This protein binds this small molecule.
Small molecule (SMILES): Nc1ncnc2[nH]cnc12

Sequence of chain 1.A:
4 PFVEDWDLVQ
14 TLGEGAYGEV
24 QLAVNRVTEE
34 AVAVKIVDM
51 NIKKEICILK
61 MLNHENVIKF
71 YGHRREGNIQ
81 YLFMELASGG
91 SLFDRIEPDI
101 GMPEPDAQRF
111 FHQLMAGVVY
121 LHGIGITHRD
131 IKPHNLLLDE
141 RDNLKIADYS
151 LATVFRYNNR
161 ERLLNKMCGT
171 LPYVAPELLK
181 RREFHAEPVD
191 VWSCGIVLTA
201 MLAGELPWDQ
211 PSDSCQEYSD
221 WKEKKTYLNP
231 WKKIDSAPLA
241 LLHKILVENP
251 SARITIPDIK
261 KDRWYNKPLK

Binding-site contacts:
Ligand atom C8 contacts residue LEU137 of chain 1.A at 4.1 Å (hydrophobic).
Ligand atom N7 contacts residue ALA36 of chain 1.A at 4.4 Å.
Ligand atom N1 contacts residue ALA87 of chain 1.A at 4.3 Å.
Ligand atom N6 contacts residue LEU137 of chain 1.A at 4.0 Å.
Ligand atom C6 contacts residue LEU137 of chain 1.A at 3.5 Å (hydrophobic).
Ligand atom C8 contacts residue ILE68 of chain 1.A at 4.1 Å (hydrophobic).
Ligand atom C6 contacts residue VAL23 of chain 1.A at 3.8 Å (hydrophobic).
Ligand atom C5 contacts residue VAL23 of chain 1.A at 3.9 Å (hydrophobic).
Ligand atom C2 contacts residue LEU86 of chain 1.A at 3.8 Å (hydrophobic).
Ligand atom C8 contacts residue ALA36 of chain 1.A at 4.0 Å (hydrophobic).
Ligand atom C4 contacts residue GLU85 of chain 1.A at 3.9 Å.
Ligand atom C2 contacts residue LEU15 of chain 1.A at 3.9 Å (hydrophobic).
Ligand atom N9 contacts residue ALA36 of chain 1.A at 3.4 Å.
Ligand atom C4 contacts residue LEU137 of chain 1.A at 3.6 Å (hydrophobic).
Ligand atom C4 contacts residue ALA87 of chain 1.A at 4.0 Å (hydrophobic).
Ligand atom N9 contacts residue MET84 of chain 1.A at 4.4 Å.
Ligand atom C5 contacts residue LEU137 of chain 1.A at 3.3 Å (hydrophobic).
Ligand atom N9 contacts residue GLU85 of chain 1.A at 3.0 Å (salt-bridge).
Ligand atom N3 contacts residue ALA87 of chain 1.A at 3.1 Å (h-bond).
Ligand atom C2 contacts residue LEU137 of chain 1.A at 4.1 Å (hydrophobic).
Ligand atom C5 contacts residue ALA36 of chain 1.A at 4.2 Å (hydrophobic).
Ligand atom N7 contacts residue VAL23 of chain 1.A at 4.0 Å.
Ligand atom C4 contacts residue ALA36 of chain 1.A at 3.5 Å (hydrophobic).
Ligand atom N6 contacts residue LEU15 of chain 1.A at 4.0 Å.
Ligand atom N1 contacts residue LEU137 of chain 1.A at 3.9 Å.
Ligand atom N3 contacts residue GLU85 of chain 1.A at 4.2 Å.
Ligand atom N9 contacts residue ALA87 of chain 1.A at 4.4 Å.
Ligand atom N9 contacts residue LEU137 of chain 1.A at 4.0 Å.
Ligand atom C8 contacts residue GLU85 of chain 1.A at 4.0 Å.
Ligand atom N3 contacts residue ALA36 of chain 1.A at 3.9 Å.
Ligand atom N9 contacts residue ILE68 of chain 1.A at 4.0 Å.
Ligand atom C6 contacts residue LEU15 of chain 1.A at 4.2 Å (hydrophobic).
Ligand atom C8 contacts residue MET84 of chain 1.A at 3.5 Å (hydrophobic).
Ligand atom C2 contacts residue ALA87 of chain 1.A at 3.3 Å (hydrophobic).
Ligand atom N6 contacts residue VAL23 of chain 1.A at 3.7 Å.
Ligand atom N3 contacts residue LEU86 of chain 1.A at 3.7 Å.
Ligand atom N1 contacts residue LEU15 of chain 1.A at 3.7 Å.
Ligand atom N7 contacts residue MET84 of chain 1.A at 3.9 Å.
Ligand atom N7 contacts residue LEU137 of chain 1.A at 3.7 Å.
Ligand atom N3 contacts residue LEU137 of chain 1.A at 4.0 Å.